A small-molecule ligand and the protein it binds are described below.
Small molecule (SMILES): CC(=O)N[C@@H]1[C@@H](O)[C@H](O)[C@@H](CO)O[C@H]1O

Binding-site contacts:
Ligand atom C1 contacts residue THR1032 of chain 1.A at 3.6 Å.
Ligand atom C5 contacts residue THR1032 of chain 1.A at 3.3 Å.
Ligand atom C6 contacts residue GLU1016 of chain 1.A at 4.2 Å.
Ligand atom O6 contacts residue ARG1041 of chain 1.A at 3.3 Å (salt-bridge).
Ligand atom O3 contacts residue ARG1041 of chain 1.A at 3.5 Å (salt-bridge).
Ligand atom C6 contacts residue ARG1041 of chain 1.A at 3.7 Å.
Ligand atom C5 contacts residue ASN1030 of chain 1.A at 3.6 Å.
Ligand atom O6 contacts residue GLU1016 of chain 1.A at 4.3 Å.
Ligand atom C3 contacts residue ARG1041 of chain 1.A at 3.8 Å.
Ligand atom C2 contacts residue ASN1030 of chain 1.A at 2.5 Å.
Ligand atom C4 contacts residue ARG1041 of chain 1.A at 2.8 Å.
Ligand atom O7 contacts residue ILE1046 of chain 1.A at 4.1 Å.
Ligand atom C1 contacts residue ALA1044 of chain 1.A at 4.2 Å (hydrophobic).
Ligand atom C7 contacts residue ASN1030 of chain 1.A at 3.2 Å.
Ligand atom C1 contacts residue ASN1030 of chain 1.A at 1.4 Å.
Ligand atom C8 contacts residue ASN1030 of chain 1.A at 4.0 Å.
Ligand atom C6 contacts residue THR1032 of chain 1.A at 3.6 Å.
Ligand atom N2 contacts residue ASN1030 of chain 1.A at 2.9 Å (h-bond).
Ligand atom C7 contacts residue ILE1046 of chain 1.A at 4.1 Å (hydrophobic).
Ligand atom O5 contacts residue THR1032 of chain 1.A at 3.1 Å (h-bond).
Ligand atom O7 contacts residue ASN1030 of chain 1.A at 3.1 Å (h-bond).
Ligand atom O6 contacts residue THR1032 of chain 1.A at 3.6 Å.
Ligand atom O5 contacts residue ASN1030 of chain 1.A at 2.3 Å (h-bond).
Ligand atom O7 contacts residue ALA1044 of chain 1.A at 3.7 Å.
Ligand atom C5 contacts residue ARG1041 of chain 1.A at 3.6 Å.
Ligand atom C3 contacts residue ASN1030 of chain 1.A at 3.8 Å.
Ligand atom C8 contacts residue ILE1046 of chain 1.A at 3.5 Å (hydrophobic).
Ligand atom O4 contacts residue ARG1041 of chain 1.A at 1.4 Å (salt-bridge).
Ligand atom C4 contacts residue ASN1030 of chain 1.A at 4.2 Å.

Sequence of chain 1.A:
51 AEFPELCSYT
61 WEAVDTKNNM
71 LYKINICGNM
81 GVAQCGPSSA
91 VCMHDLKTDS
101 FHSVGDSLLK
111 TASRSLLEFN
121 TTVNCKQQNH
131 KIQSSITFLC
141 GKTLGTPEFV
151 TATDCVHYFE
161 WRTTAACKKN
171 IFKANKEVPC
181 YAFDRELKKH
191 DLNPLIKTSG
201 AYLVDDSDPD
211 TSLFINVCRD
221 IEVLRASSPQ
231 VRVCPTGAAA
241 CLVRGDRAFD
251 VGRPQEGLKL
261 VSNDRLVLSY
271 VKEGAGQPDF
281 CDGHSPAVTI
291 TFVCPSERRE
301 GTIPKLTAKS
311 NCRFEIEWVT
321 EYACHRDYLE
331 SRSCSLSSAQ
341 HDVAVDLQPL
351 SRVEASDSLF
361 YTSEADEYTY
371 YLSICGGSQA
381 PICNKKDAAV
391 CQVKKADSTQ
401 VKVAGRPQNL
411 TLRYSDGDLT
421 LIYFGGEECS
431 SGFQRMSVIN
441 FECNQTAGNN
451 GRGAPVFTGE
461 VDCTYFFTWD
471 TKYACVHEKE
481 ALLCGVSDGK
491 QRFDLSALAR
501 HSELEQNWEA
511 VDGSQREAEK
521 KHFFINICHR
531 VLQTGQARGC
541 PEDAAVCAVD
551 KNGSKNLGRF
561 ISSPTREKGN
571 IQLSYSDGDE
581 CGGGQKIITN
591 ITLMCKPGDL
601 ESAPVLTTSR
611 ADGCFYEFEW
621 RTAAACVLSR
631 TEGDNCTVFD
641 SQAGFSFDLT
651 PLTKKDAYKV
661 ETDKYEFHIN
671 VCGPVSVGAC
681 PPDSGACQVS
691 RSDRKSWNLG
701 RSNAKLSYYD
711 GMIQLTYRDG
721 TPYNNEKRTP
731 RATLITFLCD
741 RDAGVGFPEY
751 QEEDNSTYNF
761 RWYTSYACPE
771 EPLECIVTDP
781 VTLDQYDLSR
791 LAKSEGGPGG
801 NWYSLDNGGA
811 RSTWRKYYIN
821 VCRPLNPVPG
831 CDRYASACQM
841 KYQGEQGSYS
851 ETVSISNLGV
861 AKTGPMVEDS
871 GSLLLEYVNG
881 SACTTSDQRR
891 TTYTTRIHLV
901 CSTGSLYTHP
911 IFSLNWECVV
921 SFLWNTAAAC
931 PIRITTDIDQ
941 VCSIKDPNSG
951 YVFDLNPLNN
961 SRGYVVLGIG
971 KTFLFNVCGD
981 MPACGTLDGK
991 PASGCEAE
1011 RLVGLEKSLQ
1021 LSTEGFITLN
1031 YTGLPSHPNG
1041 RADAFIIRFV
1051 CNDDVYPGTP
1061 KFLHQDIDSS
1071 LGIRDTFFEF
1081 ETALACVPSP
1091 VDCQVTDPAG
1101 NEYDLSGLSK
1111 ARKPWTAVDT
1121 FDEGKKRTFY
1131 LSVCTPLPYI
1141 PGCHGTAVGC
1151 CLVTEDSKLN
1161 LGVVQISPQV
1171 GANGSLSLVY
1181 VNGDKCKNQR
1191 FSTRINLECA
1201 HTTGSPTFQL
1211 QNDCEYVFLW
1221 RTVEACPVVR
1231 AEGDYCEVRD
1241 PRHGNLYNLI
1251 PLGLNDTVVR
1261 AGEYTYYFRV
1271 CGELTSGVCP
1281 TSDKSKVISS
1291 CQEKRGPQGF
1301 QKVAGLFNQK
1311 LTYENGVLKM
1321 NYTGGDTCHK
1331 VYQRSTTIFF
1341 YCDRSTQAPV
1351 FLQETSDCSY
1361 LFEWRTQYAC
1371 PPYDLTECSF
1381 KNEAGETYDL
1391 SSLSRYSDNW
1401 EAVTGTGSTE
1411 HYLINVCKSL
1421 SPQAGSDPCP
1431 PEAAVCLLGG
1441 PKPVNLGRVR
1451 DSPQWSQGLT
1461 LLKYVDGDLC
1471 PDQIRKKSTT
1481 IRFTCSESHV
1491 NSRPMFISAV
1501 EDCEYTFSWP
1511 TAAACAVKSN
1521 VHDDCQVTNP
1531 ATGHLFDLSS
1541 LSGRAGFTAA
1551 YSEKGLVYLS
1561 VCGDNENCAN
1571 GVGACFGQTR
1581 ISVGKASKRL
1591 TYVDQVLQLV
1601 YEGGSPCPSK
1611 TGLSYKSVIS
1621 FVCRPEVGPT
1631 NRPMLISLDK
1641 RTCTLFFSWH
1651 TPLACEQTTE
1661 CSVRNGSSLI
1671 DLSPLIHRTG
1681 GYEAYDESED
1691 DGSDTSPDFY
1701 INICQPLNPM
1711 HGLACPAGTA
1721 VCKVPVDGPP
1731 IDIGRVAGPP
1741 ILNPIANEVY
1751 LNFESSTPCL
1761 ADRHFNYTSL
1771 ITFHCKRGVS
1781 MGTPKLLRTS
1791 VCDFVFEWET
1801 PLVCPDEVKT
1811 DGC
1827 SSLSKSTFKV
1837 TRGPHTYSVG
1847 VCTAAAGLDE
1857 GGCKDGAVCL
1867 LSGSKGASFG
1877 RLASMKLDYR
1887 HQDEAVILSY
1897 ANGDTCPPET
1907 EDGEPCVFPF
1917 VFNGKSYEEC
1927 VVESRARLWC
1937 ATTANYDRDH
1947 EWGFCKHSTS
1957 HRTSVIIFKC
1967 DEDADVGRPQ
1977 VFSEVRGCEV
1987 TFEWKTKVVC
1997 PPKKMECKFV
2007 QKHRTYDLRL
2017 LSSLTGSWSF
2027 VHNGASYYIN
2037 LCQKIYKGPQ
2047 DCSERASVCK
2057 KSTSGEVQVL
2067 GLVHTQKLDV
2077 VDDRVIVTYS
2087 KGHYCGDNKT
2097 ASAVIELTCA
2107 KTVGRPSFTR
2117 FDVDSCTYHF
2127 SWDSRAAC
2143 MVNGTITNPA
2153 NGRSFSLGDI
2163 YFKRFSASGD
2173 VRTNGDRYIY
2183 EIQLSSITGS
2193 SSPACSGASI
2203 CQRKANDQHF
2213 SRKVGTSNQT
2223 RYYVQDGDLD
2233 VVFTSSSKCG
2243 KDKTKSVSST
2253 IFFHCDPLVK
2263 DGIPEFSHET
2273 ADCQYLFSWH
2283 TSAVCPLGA